Binding-site contacts:
Ligand atom N1 contacts residue ASP25 of chain 1.A at 2.7 Å (salt-bridge).
Ligand atom O1 contacts residue GLY49 of chain 1.A at 3.6 Å.
Ligand atom CZ contacts residue GLY48 of chain 1.A at 3.2 Å.
Ligand atom CE1 contacts residue ILE50 of chain 1.A at 3.7 Å (hydrophobic).
Ligand atom C31 contacts residue ASP25 of chain 1.A at 3.7 Å.
Ligand atom CD11 contacts residue ILE50 of chain 1.B at 3.7 Å (hydrophobic).
Ligand atom CD21 contacts residue ALA82 of chain 1.A at 3.8 Å (hydrophobic).
Ligand atom N1 contacts residue ASP25 of chain 1.B at 2.8 Å (salt-bridge).
Ligand atom CB1 contacts residue GLY27 of chain 1.B at 3.6 Å.
Ligand atom N contacts residue GLY27 of chain 1.A at 3.1 Å (h-bond).
Ligand atom C5 contacts residue ASP25 of chain 1.A at 3.1 Å.
Ligand atom CB contacts residue LEU23 of chain 1.B at 3.8 Å (hydrophobic).
Ligand atom CE11 contacts residue GLY48 of chain 1.B at 3.6 Å.
Ligand atom CE21 contacts residue ARG8 of chain 1.A at 3.7 Å.
Ligand atom C31 contacts residue ASP25 of chain 1.B at 3.5 Å.
Ligand atom O3 contacts residue ASP25 of chain 1.A at 2.6 Å (salt-bridge).
Ligand atom CZ1 contacts residue PRO81 of chain 1.A at 3.5 Å (hydrophobic).
Ligand atom CA1 contacts residue GLY27 of chain 1.B at 3.6 Å.
Ligand atom CE2 contacts residue GLY48 of chain 1.A at 3.5 Å.
Ligand atom C21 contacts residue ASP25 of chain 1.A at 3.4 Å.
Ligand atom C22 contacts residue GLY48 of chain 1.B at 2.9 Å.
Ligand atom C11 contacts residue VAL32 of chain 1.B at 3.8 Å (hydrophobic).
Ligand atom N2 contacts residue GLY27 of chain 1.B at 3.3 Å (h-bond).
Ligand atom CE1 contacts residue GLY49 of chain 1.A at 3.5 Å.
Ligand atom C2 contacts residue ASP30 of chain 1.A at 3.8 Å.
Ligand atom C5 contacts residue GLY27 of chain 1.B at 3.4 Å.
Ligand atom CB contacts residue GLY27 of chain 1.A at 3.6 Å.
Ligand atom C21 contacts residue ASP25 of chain 1.B at 3.5 Å.
Ligand atom CE11 contacts residue PRO81 of chain 1.A at 3.3 Å (hydrophobic).
Ligand atom CE1 contacts residue PRO81 of chain 1.B at 3.4 Å (hydrophobic).
Ligand atom C4 contacts residue ASP25 of chain 1.B at 3.1 Å.
Ligand atom CD21 contacts residue ARG8 of chain 1.A at 3.6 Å.
Ligand atom C1 contacts residue ILE47 of chain 1.A at 3.8 Å (hydrophobic).
Ligand atom C21 contacts residue GLY27 of chain 1.A at 3.6 Å.
Ligand atom O contacts residue ILE84 of chain 1.B at 3.7 Å.
Ligand atom C1 contacts residue GLY48 of chain 1.A at 3.0 Å.
Ligand atom O contacts residue ASP25 of chain 1.B at 2.6 Å (salt-bridge).
Ligand atom C4 contacts residue GLY27 of chain 1.A at 3.4 Å.
Ligand atom CA contacts residue GLY27 of chain 1.A at 3.5 Å.
Ligand atom O3 contacts residue ILE84 of chain 1.A at 3.4 Å.

Sequence of chain 1.A:
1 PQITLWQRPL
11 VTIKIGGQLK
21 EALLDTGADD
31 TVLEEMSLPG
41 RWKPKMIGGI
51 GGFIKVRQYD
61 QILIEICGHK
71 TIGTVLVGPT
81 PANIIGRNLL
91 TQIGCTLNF

This small molecule binds to this protein.
Small molecule (SMILES): CC(C)(C)OC(=O)N[C@@H](Cc1ccccc1)[C@H](O)CNC[C@@H](O)[C@H](Cc1ccccc1)NC(=O)OC(C)(C)C

Sequence of chain 1.B:
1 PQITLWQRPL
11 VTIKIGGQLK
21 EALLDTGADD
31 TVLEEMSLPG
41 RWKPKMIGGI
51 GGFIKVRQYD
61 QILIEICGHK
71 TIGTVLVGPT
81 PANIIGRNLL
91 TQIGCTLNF